The protein below binds the small molecule below.
Small molecule (SMILES): N#C[Fe](=C=O)C#N

Sequence of chain 1.D:
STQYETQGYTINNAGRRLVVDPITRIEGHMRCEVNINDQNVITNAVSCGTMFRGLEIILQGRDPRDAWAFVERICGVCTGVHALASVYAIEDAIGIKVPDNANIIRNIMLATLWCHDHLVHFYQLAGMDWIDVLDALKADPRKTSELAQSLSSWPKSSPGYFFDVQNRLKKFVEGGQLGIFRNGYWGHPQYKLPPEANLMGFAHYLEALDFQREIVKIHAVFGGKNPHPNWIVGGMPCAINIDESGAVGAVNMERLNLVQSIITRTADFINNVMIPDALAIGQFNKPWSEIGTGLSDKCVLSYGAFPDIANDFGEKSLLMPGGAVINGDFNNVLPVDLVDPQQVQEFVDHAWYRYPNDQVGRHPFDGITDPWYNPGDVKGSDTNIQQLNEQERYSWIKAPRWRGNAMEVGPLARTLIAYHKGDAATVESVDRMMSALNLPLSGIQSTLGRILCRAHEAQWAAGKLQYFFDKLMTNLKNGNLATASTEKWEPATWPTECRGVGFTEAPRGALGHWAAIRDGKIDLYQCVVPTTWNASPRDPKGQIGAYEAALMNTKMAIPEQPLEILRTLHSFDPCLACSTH

Binding-site contacts:
Ligand atom N2 contacts residue PRO508 of chain 1.D at 3.2 Å (h-bond).
Ligand atom N1 contacts residue PRO531 of chain 1.D at 3.5 Å.
Ligand atom FE contacts residue CYS576 of chain 1.D at 3.8 Å.
Ligand atom C3 contacts residue CYS579 of chain 1.D at 2.6 Å (hydrophobic).
Ligand atom C1 contacts residue THR532 of chain 1.D at 4.0 Å.
Ligand atom N1 contacts residue VAL530 of chain 1.D at 3.7 Å.
Ligand atom N2 contacts residue ARG509 of chain 1.D at 2.9 Å (salt-bridge).
Ligand atom N2 contacts residue CYS79 of chain 1.D at 3.5 Å.
Ligand atom N1 contacts residue THR532 of chain 1.D at 3.0 Å (h-bond).
Ligand atom C1 contacts residue CYS79 of chain 1.D at 4.0 Å (hydrophobic).
Ligand atom C3 contacts residue CYS79 of chain 1.D at 3.1 Å (hydrophobic).
Ligand atom O3 contacts residue HIS83 of chain 1.D at 3.4 Å (h-bond).
Ligand atom O3 contacts residue LEU512 of chain 1.D at 3.5 Å.
Ligand atom N1 contacts residue ARG509 of chain 1.D at 3.6 Å.
Ligand atom C1 contacts residue CYS579 of chain 1.D at 3.0 Å (hydrophobic).
Ligand atom C1 contacts residue CYS576 of chain 1.D at 3.7 Å (hydrophobic).
Ligand atom N1 contacts residue CYS576 of chain 1.D at 3.7 Å.
Ligand atom O3 contacts residue PRO531 of chain 1.D at 3.6 Å.
Ligand atom C3 contacts residue ALA507 of chain 1.D at 3.7 Å (hydrophobic).
Ligand atom FE contacts residue NI1 of chain 1.Z at 2.5 Å.
Ligand atom C2 contacts residue NI1 of chain 1.Z at 3.8 Å.
Ligand atom O3 contacts residue CYS79 of chain 1.D at 4.0 Å.
Ligand atom C1 contacts residue NI1 of chain 1.Z at 3.6 Å.
Ligand atom O3 contacts residue ALA507 of chain 1.D at 3.4 Å.
Ligand atom FE contacts residue CYS579 of chain 1.D at 2.3 Å.
Ligand atom N2 contacts residue ALA507 of chain 1.D at 3.3 Å.
Ligand atom N1 contacts residue CYS579 of chain 1.D at 3.5 Å.
Ligand atom C3 contacts residue HIS83 of chain 1.D at 3.6 Å.
Ligand atom C2 contacts residue CYS79 of chain 1.D at 3.0 Å (hydrophobic).
Ligand atom C3 contacts residue VAL530 of chain 1.D at 3.5 Å (hydrophobic).
Ligand atom O3 contacts residue CYS579 of chain 1.D at 3.4 Å (h-bond).
Ligand atom O3 contacts residue VAL530 of chain 1.D at 3.2 Å.
Ligand atom C1 contacts residue VAL530 of chain 1.D at 3.7 Å (hydrophobic).
Ligand atom C1 contacts residue ARG509 of chain 1.D at 3.5 Å.
Ligand atom O3 contacts residue VAL82 of chain 1.D at 3.6 Å.
Ligand atom C3 contacts residue PRO531 of chain 1.D at 4.1 Å (hydrophobic).
Ligand atom C2 contacts residue ALA507 of chain 1.D at 3.6 Å (hydrophobic).
Ligand atom FE contacts residue CYS79 of chain 1.D at 2.1 Å.
Ligand atom C3 contacts residue VAL82 of chain 1.D at 3.8 Å (hydrophobic).
Ligand atom C2 contacts residue ARG509 of chain 1.D at 3.4 Å.